Sequence of chain 1.A:
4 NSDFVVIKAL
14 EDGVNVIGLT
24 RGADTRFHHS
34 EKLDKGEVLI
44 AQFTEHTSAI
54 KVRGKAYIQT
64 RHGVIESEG

Binding-site contacts:
Ligand atom C contacts residue SER51 of chain 1.A at 3.5 Å.
Ligand atom CD1 contacts residue SER51 of chain 1.A at 3.6 Å.
Ligand atom NE1 contacts residue ALA44 of chain 1.B at 3.7 Å.
Ligand atom CZ2 contacts residue ALA44 of chain 1.B at 4.0 Å (hydrophobic).
Ligand atom N contacts residue GLY25 of chain 1.A at 2.8 Å (h-bond).
Ligand atom NE1 contacts residue GLN45 of chain 1.B at 2.9 Å (h-bond).
Ligand atom O contacts residue THR47 of chain 1.B at 3.6 Å (h-bond).
Ligand atom N contacts residue THR23 of chain 1.A at 2.6 Å (h-bond).
Ligand atom OXT contacts residue HIS49 of chain 1.B at 3.8 Å.
Ligand atom CZ3 contacts residue HIS32 of chain 1.B at 3.8 Å.
Ligand atom O contacts residue ARG24 of chain 1.A at 3.5 Å.
Ligand atom C contacts residue THR50 of chain 1.B at 3.9 Å.
Ligand atom CA contacts residue THR28 of chain 1.A at 3.2 Å.
Ligand atom CH2 contacts residue GLY21 of chain 1.B at 3.4 Å.
Ligand atom CD2 contacts residue THR50 of chain 1.B at 3.9 Å.
Ligand atom CB contacts residue SER51 of chain 1.A at 3.5 Å.
Ligand atom CZ3 contacts residue GLY21 of chain 1.B at 3.6 Å.
Ligand atom C contacts residue GLY25 of chain 1.A at 3.5 Å.
Ligand atom CZ2 contacts residue ILE53 of chain 1.B at 3.8 Å (hydrophobic).
Ligand atom CE2 contacts residue ALA44 of chain 1.B at 4.0 Å (hydrophobic).
Ligand atom CA contacts residue THR23 of chain 1.A at 3.7 Å.
Ligand atom O contacts residue GLY25 of chain 1.A at 3.0 Å (h-bond).
Ligand atom N contacts residue ASP27 of chain 1.A at 3.3 Å (salt-bridge).
Ligand atom CB contacts residue THR23 of chain 1.A at 3.7 Å.
Ligand atom C contacts residue THR47 of chain 1.B at 3.4 Å.
Ligand atom O contacts residue THR23 of chain 1.A at 4.0 Å.
Ligand atom CD1 contacts residue GLN45 of chain 1.B at 3.6 Å.
Ligand atom N contacts residue ARG24 of chain 1.A at 4.0 Å.
Ligand atom CB contacts residue THR28 of chain 1.A at 3.6 Å.
Ligand atom O contacts residue SER51 of chain 1.A at 2.9 Å (h-bond).
Ligand atom OXT contacts residue GLY25 of chain 1.A at 4.0 Å.
Ligand atom CE3 contacts residue HIS32 of chain 1.B at 3.8 Å.
Ligand atom OXT contacts residue THR47 of chain 1.B at 2.6 Å (h-bond).
Ligand atom N contacts residue THR28 of chain 1.A at 2.9 Å (h-bond).
Ligand atom CD1 contacts residue THR47 of chain 1.B at 3.8 Å.
Ligand atom OXT contacts residue THR50 of chain 1.B at 2.8 Å (h-bond).
Ligand atom CZ2 contacts residue THR50 of chain 1.B at 3.9 Å.
Ligand atom CA contacts residue GLY25 of chain 1.A at 3.5 Å.
Ligand atom CA contacts residue SER51 of chain 1.A at 4.0 Å.
Ligand atom CG contacts residue SER51 of chain 1.A at 3.9 Å.

This protein binds this small molecule.
Small molecule (SMILES): N[C@@H](Cc1c[nH]c2ccccc12)C(=O)O

Sequence of chain 1.B:
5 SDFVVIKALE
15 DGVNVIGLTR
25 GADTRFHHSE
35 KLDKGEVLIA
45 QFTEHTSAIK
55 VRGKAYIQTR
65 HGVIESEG